Sequence of chain 1.A:
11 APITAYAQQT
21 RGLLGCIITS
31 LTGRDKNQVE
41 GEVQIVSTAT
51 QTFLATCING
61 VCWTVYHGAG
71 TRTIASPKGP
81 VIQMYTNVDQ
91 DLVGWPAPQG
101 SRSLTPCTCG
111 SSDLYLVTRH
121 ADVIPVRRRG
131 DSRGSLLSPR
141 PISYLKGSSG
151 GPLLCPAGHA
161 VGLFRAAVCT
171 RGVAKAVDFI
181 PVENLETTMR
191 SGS

This small molecule binds to this protein.
Small molecule (SMILES): CCCC[C@H](NC(=O)[C@@H]1[C@H]2CC[C@H](C2)N1C(=O)[C@@H](NC(=O)OC(C)(C)C)C1CCCCC1)C(=O)C(=O)NCC(=O)N[C@H](C(=O)N(C)C)c1ccccc1

Binding-site contacts:
Ligand atom C23 contacts residue ARG165 of chain 1.A at 3.3 Å.
Ligand atom O35 contacts residue GLY147 of chain 1.A at 2.9 Å (h-bond).
Ligand atom O33 contacts residue SER149 of chain 1.A at 2.4 Å (h-bond).
Ligand atom C47 contacts residue LYS146 of chain 1.A at 3.6 Å.
Ligand atom C52 contacts residue THR50 of chain 1.A at 3.6 Å.
Ligand atom O35 contacts residue SER148 of chain 1.A at 3.5 Å (h-bond).
Ligand atom O50 contacts residue GLN51 of chain 1.A at 3.3 Å.
Ligand atom O50 contacts residue THR52 of chain 1.A at 2.7 Å (h-bond).
Ligand atom C16 contacts residue ALA166 of chain 1.A at 3.4 Å (hydrophobic).
Ligand atom C14 contacts residue CYS169 of chain 1.A at 3.4 Å (hydrophobic).
Ligand atom C21 contacts residue ARG165 of chain 1.A at 3.4 Å.
Ligand atom C18 contacts residue ARG165 of chain 1.A at 3.6 Å.
Ligand atom O39 contacts residue GLY147 of chain 1.A at 3.5 Å (h-bond).
Ligand atom N8 contacts residue ALA167 of chain 1.A at 2.9 Å (h-bond).
Ligand atom C38 contacts residue GLY147 of chain 1.A at 3.6 Å.
Ligand atom O17 contacts residue ALA166 of chain 1.A at 3.2 Å.
Ligand atom C48 contacts residue THR52 of chain 1.A at 3.4 Å.
Ligand atom O35 contacts residue SER149 of chain 1.A at 2.6 Å (h-bond).
Ligand atom C1 contacts residue ALA167 of chain 1.A at 3.5 Å (hydrophobic).
Ligand atom N20 contacts residue ALA166 of chain 1.A at 3.4 Å.
Ligand atom C38 contacts residue THR52 of chain 1.A at 3.5 Å.
Ligand atom C40 contacts residue SER149 of chain 1.A at 2.4 Å.
Ligand atom C28 contacts residue SER149 of chain 1.A at 2.5 Å.
Ligand atom C29 contacts residue SER149 of chain 1.A at 2.8 Å.
Ligand atom N36 contacts residue SER149 of chain 1.A at 3.6 Å (h-bond).
Ligand atom C37 contacts residue GLN51 of chain 1.A at 3.6 Å.
Ligand atom O17 contacts residue ALA167 of chain 1.A at 3.0 Å (h-bond).
Ligand atom C21 contacts residue ALA166 of chain 1.A at 3.5 Å (hydrophobic).
Ligand atom C48 contacts residue GLY147 of chain 1.A at 3.5 Å.
Ligand atom C5 contacts residue ASP178 of chain 1.A at 3.2 Å.
Ligand atom N41 contacts residue THR52 of chain 1.A at 3.0 Å (h-bond).
Ligand atom C6 contacts residue ASP178 of chain 1.A at 3.3 Å.
Ligand atom C37 contacts residue THR52 of chain 1.A at 3.2 Å.
Ligand atom C34 contacts residue SER149 of chain 1.A at 1.4 Å.
Ligand atom O33 contacts residue HIS67 of chain 1.A at 2.8 Å (h-bond).
Ligand atom C32 contacts residue ILE142 of chain 1.A at 3.2 Å (hydrophobic).
Ligand atom N27 contacts residue SER149 of chain 1.A at 3.1 Å (h-bond).
Ligand atom O3 contacts residue ALA167 of chain 1.A at 3.0 Å (h-bond).
Ligand atom N27 contacts residue ARG165 of chain 1.A at 2.9 Å (salt-bridge).
Ligand atom C24 contacts residue ARG165 of chain 1.A at 3.7 Å.